Binding-site contacts:
Ligand atom C5' contacts residue GLY21 of chain 1.A at 3.8 Å.
Ligand atom C3B contacts residue GLY22 of chain 1.A at 3.8 Å.
Ligand atom O1A contacts residue LYS41 of chain 1.A at 3.3 Å (salt-bridge).
Ligand atom N3 contacts residue MET146 of chain 1.A at 3.7 Å.
Ligand atom O4' contacts residue VAL26 of chain 1.A at 3.4 Å.
Ligand atom O2B contacts residue LYS41 of chain 1.A at 2.8 Å (salt-bridge).
Ligand atom O1A contacts residue MET156 of chain 1.A at 3.5 Å.
Ligand atom O1G contacts residue GLY22 of chain 1.A at 3.1 Å (h-bond).
Ligand atom N7 contacts residue MET93 of chain 1.A at 3.7 Å.
Ligand atom C2 contacts residue LEU18 of chain 1.A at 3.8 Å (hydrophobic).
Ligand atom C6 contacts residue GLU94 of chain 1.A at 3.8 Å.
Ligand atom O1B contacts residue GLY22 of chain 1.A at 3.4 Å (h-bond).
Ligand atom PB contacts residue GLY21 of chain 1.A at 3.8 Å.
Ligand atom C2 contacts residue VAL96 of chain 1.A at 3.1 Å (hydrophobic).
Ligand atom O3A contacts residue GLY21 of chain 1.A at 3.5 Å.
Ligand atom PB contacts residue MG1 of chain 1.G at 3.8 Å.
Ligand atom N6 contacts residue MET93 of chain 1.A at 3.8 Å.
Ligand atom O3A contacts residue LYS41 of chain 1.A at 3.7 Å.
Ligand atom O1B contacts residue GLY21 of chain 1.A at 3.4 Å.
Ligand atom O2G contacts residue MG1 of chain 1.G at 2.5 Å.
Ligand atom O2B contacts residue GLU60 of chain 1.A at 3.8 Å.
Ligand atom O3' contacts residue THR100 of chain 1.A at 3.6 Å.
Ligand atom PG contacts residue MG1 of chain 1.G at 3.8 Å.
Ligand atom N1 contacts residue GLU94 of chain 1.A at 3.8 Å.
Ligand atom N1 contacts residue ALA39 of chain 1.A at 3.5 Å.
Ligand atom O3A contacts residue SER24 of chain 1.A at 3.8 Å.
Ligand atom C6 contacts residue ALA39 of chain 1.A at 3.5 Å (hydrophobic).
Ligand atom N6 contacts residue ALA39 of chain 1.A at 3.5 Å.
Ligand atom O1B contacts residue SER24 of chain 1.A at 2.7 Å (h-bond).
Ligand atom PB contacts residue LYS41 of chain 1.A at 3.9 Å.
Ligand atom N6 contacts residue VAL73 of chain 1.A at 3.6 Å.
Ligand atom N1 contacts residue VAL96 of chain 1.A at 3.0 Å (h-bond).
Ligand atom PB contacts residue SER24 of chain 1.A at 3.9 Å.
Ligand atom C8 contacts residue VAL26 of chain 1.A at 3.7 Å (hydrophobic).
Ligand atom C4 contacts residue MET146 of chain 1.A at 3.9 Å (hydrophobic).
Ligand atom C3B contacts residue GLY21 of chain 1.A at 3.7 Å.
Ligand atom N6 contacts residue GLU94 of chain 1.A at 2.8 Å (salt-bridge).
Ligand atom O4' contacts residue GLY19 of chain 1.A at 3.7 Å.
Ligand atom O2B contacts residue MG1 of chain 1.G at 2.6 Å.
Ligand atom C5' contacts residue PHE20 of chain 1.A at 3.4 Å (hydrophobic).

A small-molecule ligand and the protein it binds are described below.
Small molecule (SMILES): Nc1ncnc2c1ncn2[C@@H]1O[C@H](CO[P](=O)(O)O[P](=O)(O)CP(=O)(O)O)[C@@H](O)[C@H]1O

Sequence of chain 1.A:
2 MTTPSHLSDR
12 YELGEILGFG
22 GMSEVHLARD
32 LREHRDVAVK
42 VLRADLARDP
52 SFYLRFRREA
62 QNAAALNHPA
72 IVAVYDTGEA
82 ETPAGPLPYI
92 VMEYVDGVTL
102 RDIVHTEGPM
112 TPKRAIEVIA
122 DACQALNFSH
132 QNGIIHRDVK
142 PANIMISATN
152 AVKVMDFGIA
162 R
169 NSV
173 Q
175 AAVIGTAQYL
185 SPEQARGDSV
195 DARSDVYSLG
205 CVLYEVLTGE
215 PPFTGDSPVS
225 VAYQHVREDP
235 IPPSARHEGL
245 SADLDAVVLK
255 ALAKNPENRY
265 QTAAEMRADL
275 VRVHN